Sequence of chain 1.A:
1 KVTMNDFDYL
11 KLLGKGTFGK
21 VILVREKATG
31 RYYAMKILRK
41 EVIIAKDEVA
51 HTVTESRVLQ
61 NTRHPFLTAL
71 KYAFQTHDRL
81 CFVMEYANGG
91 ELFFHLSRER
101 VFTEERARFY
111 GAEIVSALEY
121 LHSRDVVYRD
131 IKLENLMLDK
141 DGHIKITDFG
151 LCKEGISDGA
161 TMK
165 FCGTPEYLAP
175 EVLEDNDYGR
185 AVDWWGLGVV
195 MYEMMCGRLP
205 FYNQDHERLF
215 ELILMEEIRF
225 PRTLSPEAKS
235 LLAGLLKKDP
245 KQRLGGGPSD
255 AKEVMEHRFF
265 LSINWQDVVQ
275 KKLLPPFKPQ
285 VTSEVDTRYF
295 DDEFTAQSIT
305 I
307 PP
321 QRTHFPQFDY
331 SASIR

The small molecule below binds the protein below.
Small molecule (SMILES): NC[C@@H](NC(=O)c1ccc(-c2ccnc3[nH]ccc23)s1)c1ccccc1

Binding-site contacts:
Ligand atom C19 contacts residue LYS15 of chain 1.A at 3.9 Å.
Ligand atom C10 contacts residue PHE294 of chain 1.A at 3.8 Å (hydrophobic).
Ligand atom C5 contacts residue VAL21 of chain 1.A at 3.7 Å (hydrophobic).
Ligand atom C2 contacts residue ASP148 of chain 1.A at 3.5 Å.
Ligand atom C10 contacts residue MET137 of chain 1.A at 3.8 Å (hydrophobic).
Ligand atom C7 contacts residue VAL21 of chain 1.A at 3.8 Å (hydrophobic).
Ligand atom C18 contacts residue GLY19 of chain 1.A at 3.4 Å.
Ligand atom C11 contacts residue ALA87 of chain 1.A at 4.0 Å (hydrophobic).
Ligand atom O1 contacts residue ASP148 of chain 1.A at 3.4 Å (salt-bridge).
Ligand atom C16 contacts residue LYS36 of chain 1.A at 3.5 Å.
Ligand atom C12 contacts residue THR147 of chain 1.A at 3.6 Å.
Ligand atom N3 contacts residue ALA87 of chain 1.A at 3.0 Å (h-bond).
Ligand atom C11 contacts residue GLU85 of chain 1.A at 3.9 Å.
Ligand atom C14 contacts residue ALA34 of chain 1.A at 3.8 Å (hydrophobic).
Ligand atom C17 contacts residue LYS36 of chain 1.A at 3.6 Å.
Ligand atom C10 contacts residue ALA87 of chain 1.A at 3.5 Å (hydrophobic).
Ligand atom C9 contacts residue MET137 of chain 1.A at 3.5 Å (hydrophobic).
Ligand atom C19 contacts residue GLY16 of chain 1.A at 3.8 Å.
Ligand atom N4 contacts residue GLU85 of chain 1.A at 3.0 Å (salt-bridge).
Ligand atom C10 contacts residue LEU13 of chain 1.A at 3.9 Å (hydrophobic).
Ligand atom C10 contacts residue ALA34 of chain 1.A at 4.0 Å (hydrophobic).
Ligand atom C1 contacts residue ASP148 of chain 1.A at 3.9 Å.
Ligand atom N4 contacts residue THR68 of chain 1.A at 3.9 Å.
Ligand atom C17 contacts residue LEU38 of chain 1.A at 3.7 Å (hydrophobic).
Ligand atom C11 contacts residue ALA34 of chain 1.A at 3.4 Å (hydrophobic).
Ligand atom C13 contacts residue THR147 of chain 1.A at 3.6 Å.
Ligand atom N1 contacts residue ASP148 of chain 1.A at 3.4 Å (salt-bridge).
Ligand atom C4 contacts residue VAL21 of chain 1.A at 3.7 Å (hydrophobic).
Ligand atom C12 contacts residue THR68 of chain 1.A at 3.5 Å.
Ligand atom C9 contacts residue LEU13 of chain 1.A at 3.8 Å (hydrophobic).
Ligand atom C6 contacts residue VAL21 of chain 1.A at 3.8 Å (hydrophobic).
Ligand atom N3 contacts residue ALA34 of chain 1.A at 3.5 Å.
Ligand atom N3 contacts residue TYR86 of chain 1.A at 3.8 Å.
Ligand atom C9 contacts residue PHE294 of chain 1.A at 3.7 Å (hydrophobic).
Ligand atom N4 contacts residue ALA34 of chain 1.A at 3.7 Å.
Ligand atom C7 contacts residue MET137 of chain 1.A at 3.7 Å (hydrophobic).
Ligand atom C19 contacts residue GLY19 of chain 1.A at 3.5 Å.
Ligand atom C8 contacts residue MET137 of chain 1.A at 3.5 Å (hydrophobic).
Ligand atom C18 contacts residue LYS20 of chain 1.A at 3.7 Å.
Ligand atom C10 contacts residue TYR86 of chain 1.A at 3.7 Å (hydrophobic).